Sequence of chain 2.A:
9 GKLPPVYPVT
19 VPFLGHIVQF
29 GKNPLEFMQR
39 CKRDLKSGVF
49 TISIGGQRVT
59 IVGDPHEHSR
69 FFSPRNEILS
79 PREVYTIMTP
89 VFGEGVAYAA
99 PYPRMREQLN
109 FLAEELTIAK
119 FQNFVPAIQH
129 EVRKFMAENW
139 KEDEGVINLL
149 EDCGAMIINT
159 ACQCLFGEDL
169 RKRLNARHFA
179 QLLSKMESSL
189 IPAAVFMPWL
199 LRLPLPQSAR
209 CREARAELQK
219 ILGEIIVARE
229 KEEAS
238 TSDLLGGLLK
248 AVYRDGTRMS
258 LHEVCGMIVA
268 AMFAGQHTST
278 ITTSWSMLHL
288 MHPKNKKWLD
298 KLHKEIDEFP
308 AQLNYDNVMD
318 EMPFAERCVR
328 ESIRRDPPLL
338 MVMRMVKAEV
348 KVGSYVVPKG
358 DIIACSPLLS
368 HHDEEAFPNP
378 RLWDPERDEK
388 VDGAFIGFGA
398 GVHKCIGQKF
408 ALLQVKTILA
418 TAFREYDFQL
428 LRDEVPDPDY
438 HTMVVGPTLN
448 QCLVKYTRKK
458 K

Binding-site contacts:
Ligand atom C15 contacts residue MET340 of chain 3.A at 3.8 Å (hydrophobic).
Ligand atom O contacts residue MET440 of chain 3.A at 3.7 Å.
Ligand atom C13 contacts residue PHE194 of chain 3.A at 3.9 Å (hydrophobic).
Ligand atom C7 contacts residue MET440 of chain 3.A at 3.6 Å (hydrophobic).
Ligand atom F2 contacts residue ILE85 of chain 3.A at 3.8 Å.
Ligand atom C1 contacts residue ALA271 of chain 3.A at 3.3 Å (hydrophobic).
Ligand atom F1 contacts residue ILE25 of chain 3.A at 3.8 Å.
Ligand atom O contacts residue VAL441 of chain 3.A at 3.6 Å.
Ligand atom C26 contacts residue TYR83 of chain 3.A at 3.4 Å (hydrophobic).
Ligand atom F contacts residue ILE52 of chain 3.A at 3.6 Å.
Ligand atom F contacts residue PHE28 of chain 3.A at 3.8 Å.
Ligand atom C14 contacts residue PHE194 of chain 3.A at 3.9 Å (hydrophobic).
Ligand atom O1 contacts residue ALA271 of chain 3.A at 3.7 Å.
Ligand atom C23 contacts residue MET440 of chain 3.A at 3.8 Å (hydrophobic).
Ligand atom C10 contacts residue MET440 of chain 3.A at 3.4 Å (hydrophobic).
Ligand atom C8 contacts residue MET440 of chain 3.A at 3.5 Å (hydrophobic).
Ligand atom C16 contacts residue PHE194 of chain 3.A at 3.9 Å (hydrophobic).
Ligand atom C9 contacts residue MET440 of chain 3.A at 3.3 Å (hydrophobic).
Ligand atom C2 contacts residue HEM1 of chain 3.B at 3.0 Å.
Ligand atom F1 contacts residue PHE28 of chain 3.A at 3.5 Å.
Ligand atom C24 contacts residue PHE270 of chain 3.A at 3.9 Å (hydrophobic).
Ligand atom C3 contacts residue LEU336 of chain 3.A at 3.7 Å (hydrophobic).
Ligand atom O1 contacts residue PHE270 of chain 3.A at 3.8 Å.
Ligand atom F contacts residue ILE50 of chain 3.A at 3.6 Å.
Ligand atom C19 contacts residue PHE28 of chain 3.A at 3.6 Å (hydrophobic).
Ligand atom C1 contacts residue HEM1 of chain 3.B at 3.1 Å.
Ligand atom C4 contacts residue LEU336 of chain 3.A at 3.8 Å (hydrophobic).
Ligand atom N contacts residue HEM1 of chain 3.B at 2.2 Å.
Ligand atom C24 contacts residue MET86 of chain 3.A at 3.6 Å (hydrophobic).
Ligand atom N5 contacts residue TYR83 of chain 3.A at 3.4 Å.
Ligand atom C31 contacts residue HEM1 of chain 3.B at 3.9 Å.
Ligand atom F2 contacts residue MET440 of chain 3.A at 3.9 Å.
Ligand atom C contacts residue THR275 of chain 3.A at 3.8 Å.
Ligand atom C15 contacts residue PHE194 of chain 3.A at 3.7 Å (hydrophobic).
Ligand atom C26 contacts residue MET86 of chain 3.A at 3.9 Å (hydrophobic).
Ligand atom C18 contacts residue PHE28 of chain 3.A at 3.4 Å (hydrophobic).
Ligand atom C32 contacts residue TYR96 of chain 3.A at 3.7 Å (hydrophobic).
Ligand atom F2 contacts residue TYR83 of chain 3.A at 3.4 Å.
Ligand atom C30 contacts residue ALA271 of chain 3.A at 3.7 Å (hydrophobic).
Ligand atom C contacts residue ALA271 of chain 3.A at 3.3 Å (hydrophobic).

Sequence of chain 3.A:
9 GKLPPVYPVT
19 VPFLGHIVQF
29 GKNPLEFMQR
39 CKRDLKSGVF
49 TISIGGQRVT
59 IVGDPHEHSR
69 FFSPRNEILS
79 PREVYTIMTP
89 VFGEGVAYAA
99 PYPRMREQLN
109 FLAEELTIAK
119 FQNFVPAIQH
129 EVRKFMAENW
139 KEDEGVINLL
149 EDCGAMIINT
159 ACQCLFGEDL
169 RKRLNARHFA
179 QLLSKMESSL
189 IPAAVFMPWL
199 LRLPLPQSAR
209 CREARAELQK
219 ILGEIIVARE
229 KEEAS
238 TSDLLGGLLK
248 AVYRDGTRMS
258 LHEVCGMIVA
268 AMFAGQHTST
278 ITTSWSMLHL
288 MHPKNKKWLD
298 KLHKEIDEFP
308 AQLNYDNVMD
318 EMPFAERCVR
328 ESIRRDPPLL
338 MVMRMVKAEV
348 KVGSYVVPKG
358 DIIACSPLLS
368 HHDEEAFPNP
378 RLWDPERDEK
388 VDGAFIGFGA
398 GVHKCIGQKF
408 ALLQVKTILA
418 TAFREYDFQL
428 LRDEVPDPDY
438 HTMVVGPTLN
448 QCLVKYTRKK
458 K

This small molecule binds to this protein.
Small molecule (SMILES): O=C(N[C@H](Cc1c[nH]c2ccccc12)C(=O)Nc1ccncc1)c1ccc(N2CCN(c3ccc(F)cc3F)CC2)cc1F